Sequence of chain 1.M:
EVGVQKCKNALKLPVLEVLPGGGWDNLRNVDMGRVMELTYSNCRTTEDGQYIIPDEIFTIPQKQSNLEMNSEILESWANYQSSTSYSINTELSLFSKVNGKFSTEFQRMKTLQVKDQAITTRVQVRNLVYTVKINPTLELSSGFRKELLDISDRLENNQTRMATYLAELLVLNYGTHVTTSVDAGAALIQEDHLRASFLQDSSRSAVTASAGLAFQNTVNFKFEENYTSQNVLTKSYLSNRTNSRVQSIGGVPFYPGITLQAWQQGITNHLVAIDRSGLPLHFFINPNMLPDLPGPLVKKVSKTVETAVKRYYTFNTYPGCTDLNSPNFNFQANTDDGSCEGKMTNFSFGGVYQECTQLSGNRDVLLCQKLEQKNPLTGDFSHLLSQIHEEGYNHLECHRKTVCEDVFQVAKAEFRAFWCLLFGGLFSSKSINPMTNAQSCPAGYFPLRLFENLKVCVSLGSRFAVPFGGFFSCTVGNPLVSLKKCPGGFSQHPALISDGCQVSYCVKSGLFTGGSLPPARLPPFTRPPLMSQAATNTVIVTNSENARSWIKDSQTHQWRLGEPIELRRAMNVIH

This small molecule binds to this protein.
Small molecule (SMILES): CC(=O)N[C@H]1[C@H](O[C@H]2[C@H](O)[C@@H](NC(C)=O)CO[C@@H]2CO)O[C@H](CO)[C@@H](O)[C@@H]1O

Binding-site contacts:
Ligand atom O7 contacts residue SER251 of chain 1.M at 3.2 Å.
Ligand atom C5 contacts residue ASN252 of chain 1.M at 3.7 Å.
Ligand atom C2 contacts residue ASN252 of chain 1.M at 2.5 Å.
Ligand atom O5 contacts residue SER248 of chain 1.M at 4.3 Å.
Ligand atom N2 contacts residue ASN252 of chain 1.M at 3.0 Å (h-bond).
Ligand atom C7 contacts residue SER251 of chain 1.M at 3.8 Å.
Ligand atom C3 contacts residue ASN252 of chain 1.M at 3.8 Å.
Ligand atom C8 contacts residue SER251 of chain 1.M at 3.8 Å.
Ligand atom C1 contacts residue ASN252 of chain 1.M at 1.4 Å.
Ligand atom C4 contacts residue SER248 of chain 1.M at 4.3 Å.
Ligand atom C6 contacts residue PHE208 of chain 1.M at 4.2 Å (hydrophobic).
Ligand atom O6 contacts residue PHE208 of chain 1.M at 3.5 Å.
Ligand atom O5 contacts residue PHE208 of chain 1.M at 3.8 Å.
Ligand atom O5 contacts residue ASN252 of chain 1.M at 2.4 Å (h-bond).
Ligand atom O6 contacts residue LYS247 of chain 1.M at 4.0 Å.
Ligand atom O6 contacts residue ASP211 of chain 1.M at 3.0 Å (salt-bridge).
Ligand atom C7 contacts residue ASN252 of chain 1.M at 4.0 Å.
Ligand atom N2 contacts residue SER251 of chain 1.M at 4.2 Å.
Ligand atom O6 contacts residue SER207 of chain 1.M at 3.3 Å (h-bond).
Ligand atom C6 contacts residue ASP211 of chain 1.M at 3.7 Å.
Ligand atom C4 contacts residue ASN252 of chain 1.M at 4.2 Å.